Sequence of chain 1.B:
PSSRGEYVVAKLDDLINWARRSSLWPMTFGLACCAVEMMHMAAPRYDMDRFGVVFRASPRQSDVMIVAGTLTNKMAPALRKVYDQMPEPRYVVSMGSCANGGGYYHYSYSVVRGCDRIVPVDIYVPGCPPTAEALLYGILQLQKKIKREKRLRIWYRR

A protein and the small-molecule ligand that binds it are described below.
Small molecule (SMILES): C[C@H](CCC(=O)O)[C@H]1CC[C@H]2[C@@H]3[C@H](O)C[C@@H]4C[C@H](O)CC[C@]4(C)[C@H]3C[C@H](O)[C@]12C

Sequence of chain 1.H:
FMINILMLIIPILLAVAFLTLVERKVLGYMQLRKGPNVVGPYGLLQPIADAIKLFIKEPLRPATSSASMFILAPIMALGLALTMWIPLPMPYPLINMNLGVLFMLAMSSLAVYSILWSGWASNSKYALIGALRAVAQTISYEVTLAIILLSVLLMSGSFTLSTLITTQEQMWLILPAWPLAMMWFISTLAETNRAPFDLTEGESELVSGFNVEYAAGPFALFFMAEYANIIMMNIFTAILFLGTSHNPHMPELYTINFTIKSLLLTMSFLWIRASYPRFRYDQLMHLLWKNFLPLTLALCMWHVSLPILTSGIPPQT

Binding-site contacts:
Ligand atom C7 contacts residue ASP51 of chain 1.H at 3.8 Å.
Ligand atom C1 contacts residue TRP83 of chain 1.B at 4.2 Å (hydrophobic).
Ligand atom C14 contacts residue ASP51 of chain 1.H at 3.9 Å.
Ligand atom C7 contacts residue ARG25 of chain 1.H at 3.5 Å.
Ligand atom C4 contacts residue VAL112 of chain 1.B at 4.0 Å (hydrophobic).
Ligand atom C8 contacts residue THR21 of chain 1.H at 4.3 Å.
Ligand atom C16 contacts residue ASP51 of chain 1.H at 3.7 Å.
Ligand atom C11 contacts residue PHE224 of chain 1.H at 3.7 Å (hydrophobic).
Ligand atom O7 contacts residue ASP51 of chain 1.H at 2.5 Å (salt-bridge).
Ligand atom C6 contacts residue TRP83 of chain 1.B at 3.7 Å (hydrophobic).
Ligand atom C15 contacts residue THR21 of chain 1.H at 3.5 Å.
Ligand atom C24 contacts residue MET225 of chain 1.H at 3.9 Å (hydrophobic).
Ligand atom C6 contacts residue VAL112 of chain 1.B at 4.0 Å (hydrophobic).
Ligand atom O12 contacts residue LEU55 of chain 1.H at 2.8 Å.
Ligand atom O3 contacts residue ARG114 of chain 1.B at 4.0 Å.
Ligand atom C22 contacts residue ALA52 of chain 1.H at 3.6 Å (hydrophobic).
Ligand atom C12 contacts residue LEU55 of chain 1.H at 4.0 Å (hydrophobic).
Ligand atom O25 contacts residue ALA18 of chain 1.H at 3.2 Å.
Ligand atom C12 contacts residue PHE224 of chain 1.H at 3.9 Å (hydrophobic).
Ligand atom O26 contacts residue MET225 of chain 1.H at 3.5 Å.
Ligand atom O7 contacts residue ARG25 of chain 1.H at 3.0 Å (salt-bridge).
Ligand atom C19 contacts residue PHE224 of chain 1.H at 3.1 Å (hydrophobic).
Ligand atom O7 contacts residue TRP83 of chain 1.B at 3.6 Å.
Ligand atom C16 contacts residue PRO48 of chain 1.H at 3.8 Å (hydrophobic).
Ligand atom C18 contacts residue THR21 of chain 1.H at 3.2 Å.
Ligand atom C18 contacts residue PHE224 of chain 1.H at 3.2 Å (hydrophobic).
Ligand atom C23 contacts residue MET225 of chain 1.H at 3.3 Å (hydrophobic).
Ligand atom O25 contacts residue ALA52 of chain 1.H at 4.1 Å.
Ligand atom C21 contacts residue MET225 of chain 1.H at 4.0 Å (hydrophobic).
Ligand atom C16 contacts residue ALA52 of chain 1.H at 4.2 Å (hydrophobic).
Ligand atom C6 contacts residue ARG25 of chain 1.H at 3.7 Å.
Ligand atom C7 contacts residue TRP83 of chain 1.B at 4.1 Å (hydrophobic).
Ligand atom O12 contacts residue TRP83 of chain 1.B at 3.5 Å.
Ligand atom C24 contacts residue ALA52 of chain 1.H at 4.2 Å (hydrophobic).
Ligand atom C9 contacts residue TRP83 of chain 1.B at 3.7 Å (hydrophobic).
Ligand atom C15 contacts residue ASP51 of chain 1.H at 3.4 Å.
Ligand atom O3 contacts residue VAL112 of chain 1.B at 4.0 Å.
Ligand atom C17 contacts residue LEU55 of chain 1.H at 4.2 Å (hydrophobic).
Ligand atom C16 contacts residue THR21 of chain 1.H at 4.2 Å.
Ligand atom C21 contacts residue ALA221 of chain 1.H at 3.5 Å (hydrophobic).